Sequence of chain 1.B:
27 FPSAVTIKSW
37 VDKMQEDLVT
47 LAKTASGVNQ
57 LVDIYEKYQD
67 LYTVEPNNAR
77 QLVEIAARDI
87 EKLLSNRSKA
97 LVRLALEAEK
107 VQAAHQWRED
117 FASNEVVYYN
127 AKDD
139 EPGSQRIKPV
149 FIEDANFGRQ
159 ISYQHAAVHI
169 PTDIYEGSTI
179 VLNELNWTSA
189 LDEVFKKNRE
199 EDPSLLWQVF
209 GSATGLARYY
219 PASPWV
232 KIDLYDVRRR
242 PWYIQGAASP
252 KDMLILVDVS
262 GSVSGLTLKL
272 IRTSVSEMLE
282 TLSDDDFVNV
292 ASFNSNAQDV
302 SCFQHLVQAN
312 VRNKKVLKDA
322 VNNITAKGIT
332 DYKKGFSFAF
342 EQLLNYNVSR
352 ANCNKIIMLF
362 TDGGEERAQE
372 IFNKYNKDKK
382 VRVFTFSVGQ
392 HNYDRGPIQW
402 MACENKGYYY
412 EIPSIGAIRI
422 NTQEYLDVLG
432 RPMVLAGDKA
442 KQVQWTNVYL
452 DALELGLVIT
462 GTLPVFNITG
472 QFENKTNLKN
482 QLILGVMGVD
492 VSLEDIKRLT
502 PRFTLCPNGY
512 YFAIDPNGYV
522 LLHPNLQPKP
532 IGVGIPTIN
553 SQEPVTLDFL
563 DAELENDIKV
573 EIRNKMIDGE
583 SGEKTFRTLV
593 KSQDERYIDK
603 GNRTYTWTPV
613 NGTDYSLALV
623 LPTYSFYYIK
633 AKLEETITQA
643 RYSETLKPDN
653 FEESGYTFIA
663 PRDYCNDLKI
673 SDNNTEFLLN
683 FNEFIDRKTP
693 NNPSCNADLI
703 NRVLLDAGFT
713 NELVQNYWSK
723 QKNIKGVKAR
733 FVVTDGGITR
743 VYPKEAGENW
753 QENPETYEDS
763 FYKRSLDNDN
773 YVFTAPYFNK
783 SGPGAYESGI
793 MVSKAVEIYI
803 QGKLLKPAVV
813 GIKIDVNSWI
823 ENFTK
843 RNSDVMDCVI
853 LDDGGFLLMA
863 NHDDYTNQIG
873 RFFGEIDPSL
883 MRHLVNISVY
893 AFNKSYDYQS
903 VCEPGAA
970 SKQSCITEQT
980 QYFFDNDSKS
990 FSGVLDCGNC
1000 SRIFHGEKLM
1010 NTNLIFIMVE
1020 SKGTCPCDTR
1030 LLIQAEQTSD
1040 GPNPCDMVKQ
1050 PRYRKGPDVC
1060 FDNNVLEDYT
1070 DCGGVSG

Binding-site contacts:
Ligand atom O7 contacts residue ASN781 of chain 1.B at 3.5 Å (h-bond).
Ligand atom O3 contacts residue ASN781 of chain 1.B at 4.5 Å.
Ligand atom C4 contacts residue ASN781 of chain 1.B at 3.3 Å.
Ligand atom C5 contacts residue ASN781 of chain 1.B at 3.1 Å.
Ligand atom C2 contacts residue ASN781 of chain 1.B at 2.5 Å.
Ligand atom O6 contacts residue PHE780 of chain 1.B at 4.2 Å.
Ligand atom C1 contacts residue ASN781 of chain 1.B at 1.4 Å.
Ligand atom C3 contacts residue ASN781 of chain 1.B at 3.5 Å.
Ligand atom O6 contacts residue ASN781 of chain 1.B at 3.2 Å (h-bond).
Ligand atom N2 contacts residue ASN781 of chain 1.B at 3.5 Å (h-bond).
Ligand atom C7 contacts residue ASN781 of chain 1.B at 3.8 Å.
Ligand atom C6 contacts residue ASN781 of chain 1.B at 3.2 Å.
Ligand atom O6 contacts residue ARG873 of chain 1.B at 4.0 Å.
Ligand atom O5 contacts residue ASN781 of chain 1.B at 2.5 Å (h-bond).
Ligand atom O4 contacts residue ARG873 of chain 1.B at 3.3 Å (salt-bridge).
Ligand atom C4 contacts residue ARG873 of chain 1.B at 4.1 Å.

A small-molecule ligand and the protein it binds are described below.
Small molecule (SMILES): CC(=O)N[C@@H]1[C@@H](O)[C@H](O)[C@@H](CO)O[C@H]1O